Binding-site contacts:
Ligand atom N contacts residue PHE64 of chain 1.A at 4.3 Å.
Ligand atom CD contacts residue PHE200 of chain 1.B at 4.2 Å (hydrophobic).
Ligand atom N contacts residue GLU155 of chain 1.B at 3.3 Å (salt-bridge).
Ligand atom C contacts residue PHE64 of chain 1.A at 4.1 Å (hydrophobic).
Ligand atom C contacts residue ARG66 of chain 1.A at 3.7 Å.
Ligand atom C contacts residue THR129 of chain 1.A at 3.8 Å.
Ligand atom OXT contacts residue THR129 of chain 1.A at 3.2 Å.
Ligand atom N contacts residue SER156 of chain 1.B at 4.0 Å.
Ligand atom CG contacts residue THR202 of chain 1.B at 3.2 Å.
Ligand atom OXT contacts residue ARG66 of chain 1.A at 4.1 Å.
Ligand atom CD contacts residue TYR205 of chain 1.B at 4.1 Å (hydrophobic).
Ligand atom N contacts residue TYR157 of chain 1.B at 3.4 Å.
Ligand atom CB contacts residue THR202 of chain 1.B at 4.3 Å.
Ligand atom CB contacts residue TYR205 of chain 1.B at 3.5 Å (hydrophobic).
Ligand atom O contacts residue THR202 of chain 1.B at 3.6 Å.
Ligand atom N contacts residue TYR97 of chain 1.B at 3.3 Å (h-bond).
Ligand atom CD contacts residue PHE64 of chain 1.A at 4.1 Å (hydrophobic).
Ligand atom CD contacts residue GLU155 of chain 1.B at 4.3 Å.
Ligand atom CD contacts residue TYR157 of chain 1.B at 4.2 Å (hydrophobic).
Ligand atom O contacts residue THR129 of chain 1.A at 4.3 Å.
Ligand atom OXT contacts residue TYR157 of chain 1.B at 3.9 Å.
Ligand atom CG contacts residue TYR205 of chain 1.B at 3.3 Å (hydrophobic).
Ligand atom OXT contacts residue PHE64 of chain 1.A at 3.1 Å.
Ligand atom C contacts residue THR202 of chain 1.B at 4.0 Å.
Ligand atom CD contacts residue TYR97 of chain 1.B at 4.3 Å (hydrophobic).
Ligand atom CG contacts residue LEU117 of chain 1.A at 4.3 Å (hydrophobic).
Ligand atom CB contacts residue LEU117 of chain 1.A at 4.1 Å (hydrophobic).
Ligand atom O contacts residue PHE64 of chain 1.A at 4.2 Å.
Ligand atom O contacts residue ARG66 of chain 1.A at 2.5 Å (salt-bridge).
Ligand atom CB contacts residue TYR157 of chain 1.B at 3.8 Å (hydrophobic).

This protein binds this small molecule.
Small molecule (SMILES): NCCCC(=O)O

Sequence of chain 1.A:
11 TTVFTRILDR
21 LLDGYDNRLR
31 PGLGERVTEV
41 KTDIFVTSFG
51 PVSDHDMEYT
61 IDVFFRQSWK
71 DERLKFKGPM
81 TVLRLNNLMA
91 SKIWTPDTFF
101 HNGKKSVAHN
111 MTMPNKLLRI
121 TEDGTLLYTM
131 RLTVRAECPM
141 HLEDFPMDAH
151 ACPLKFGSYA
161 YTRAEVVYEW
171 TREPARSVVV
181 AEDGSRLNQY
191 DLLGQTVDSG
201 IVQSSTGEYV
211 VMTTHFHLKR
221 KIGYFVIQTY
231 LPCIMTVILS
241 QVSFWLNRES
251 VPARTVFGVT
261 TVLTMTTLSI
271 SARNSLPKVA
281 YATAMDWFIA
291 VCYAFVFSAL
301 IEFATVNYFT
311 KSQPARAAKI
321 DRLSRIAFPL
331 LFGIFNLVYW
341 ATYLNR

Sequence of chain 1.B:
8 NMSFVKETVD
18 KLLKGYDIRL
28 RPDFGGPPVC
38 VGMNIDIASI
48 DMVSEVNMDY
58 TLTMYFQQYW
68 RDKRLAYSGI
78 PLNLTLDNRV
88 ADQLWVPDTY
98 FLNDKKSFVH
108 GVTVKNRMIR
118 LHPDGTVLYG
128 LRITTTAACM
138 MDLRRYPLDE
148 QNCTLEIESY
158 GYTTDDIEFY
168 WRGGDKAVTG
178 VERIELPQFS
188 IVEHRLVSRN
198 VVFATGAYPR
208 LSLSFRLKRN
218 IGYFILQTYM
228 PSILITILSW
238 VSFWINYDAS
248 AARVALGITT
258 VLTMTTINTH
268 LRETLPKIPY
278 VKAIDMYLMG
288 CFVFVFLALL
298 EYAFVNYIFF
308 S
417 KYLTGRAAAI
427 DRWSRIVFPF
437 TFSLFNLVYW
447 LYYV